A small-molecule ligand and the protein it binds are described below.
Small molecule (SMILES): OC[C@H]1O[C@@H](O)[C@H](O)[C@@H](O)[C@@H]1O

Sequence of chain 1.B:
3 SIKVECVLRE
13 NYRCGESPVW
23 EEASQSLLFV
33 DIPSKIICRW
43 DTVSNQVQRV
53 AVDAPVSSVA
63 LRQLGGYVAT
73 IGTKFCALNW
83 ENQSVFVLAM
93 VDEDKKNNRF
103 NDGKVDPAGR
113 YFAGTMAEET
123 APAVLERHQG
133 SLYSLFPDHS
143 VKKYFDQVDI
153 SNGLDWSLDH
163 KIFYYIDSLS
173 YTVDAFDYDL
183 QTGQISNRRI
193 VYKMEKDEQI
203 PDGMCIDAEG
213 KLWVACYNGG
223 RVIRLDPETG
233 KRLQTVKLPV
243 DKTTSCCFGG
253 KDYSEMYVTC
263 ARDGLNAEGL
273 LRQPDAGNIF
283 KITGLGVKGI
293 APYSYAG

Binding-site contacts:
Ligand atom O3 contacts residue ASP243 of chain 1.B at 4.0 Å.
Ligand atom C4 contacts residue ASP243 of chain 1.B at 3.9 Å.
Ligand atom O6 contacts residue ARG274 of chain 1.B at 4.2 Å.
Ligand atom C5 contacts residue ASP243 of chain 1.B at 3.7 Å.
Ligand atom O4 contacts residue GLN275 of chain 1.B at 3.2 Å (h-bond).
Ligand atom O3 contacts residue ARG274 of chain 1.B at 3.0 Å (salt-bridge).
Ligand atom O4 contacts residue ARG274 of chain 1.B at 4.1 Å.
Ligand atom C4 contacts residue ARG274 of chain 1.B at 4.4 Å.
Ligand atom O2 contacts residue ARG274 of chain 1.B at 4.4 Å.
Ligand atom C2 contacts residue ARG274 of chain 1.B at 4.2 Å.
Ligand atom O4 contacts residue ASP243 of chain 1.B at 3.2 Å (salt-bridge).
Ligand atom C3 contacts residue ARG274 of chain 1.B at 4.2 Å.
Ligand atom C3 contacts residue ASP243 of chain 1.B at 3.6 Å.
Ligand atom C6 contacts residue ASP243 of chain 1.B at 4.4 Å.
Ligand atom C6 contacts residue PRO241 of chain 1.B at 4.3 Å (hydrophobic).